Sequence of chain 2.A:
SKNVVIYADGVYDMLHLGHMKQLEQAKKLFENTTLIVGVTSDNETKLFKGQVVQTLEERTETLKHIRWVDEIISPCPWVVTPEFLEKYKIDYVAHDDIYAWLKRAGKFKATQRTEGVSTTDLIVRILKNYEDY

A protein and the small-molecule ligand that binds it are described below.
Small molecule (SMILES): CC[C@@H](N)C(N)=O

Binding-site contacts:
Ligand atom N06 contacts residue LYS64 of chain 2.A at 3.0 Å (salt-bridge).
Ligand atom N06 contacts residue ASN69 of chain 2.A at 4.4 Å.
Ligand atom N06 contacts residue THR70 of chain 2.A at 3.5 Å (h-bond).
Ligand atom C04 contacts residue LYS65 of chain 2.A at 4.3 Å.
Ligand atom C01 contacts residue LYS65 of chain 2.A at 4.4 Å.
Ligand atom N06 contacts residue PHE67 of chain 2.A at 3.1 Å (h-bond).
Ligand atom O05 contacts residue PHE67 of chain 2.A at 3.2 Å (h-bond).
Ligand atom N06 contacts residue LYS65 of chain 2.A at 4.2 Å.
Ligand atom C01 contacts residue LYS64 of chain 2.A at 4.0 Å.
Ligand atom C03 contacts residue GLU68 of chain 2.A at 3.3 Å.
Ligand atom C04 contacts residue GLU68 of chain 2.A at 3.2 Å.
Ligand atom C01 contacts residue TRP105 of chain 2.A at 4.3 Å (hydrophobic).
Ligand atom O05 contacts residue LYS65 of chain 2.A at 3.8 Å.
Ligand atom C04 contacts residue LYS64 of chain 2.A at 4.0 Å.
Ligand atom N07 contacts residue GLU68 of chain 2.A at 3.0 Å (salt-bridge).
Ligand atom O05 contacts residue LYS64 of chain 2.A at 4.2 Å.
Ligand atom C04 contacts residue PHE67 of chain 2.A at 3.5 Å (hydrophobic).
Ligand atom N06 contacts residue GLU68 of chain 2.A at 3.4 Å (salt-bridge).
Ligand atom O05 contacts residue GLU68 of chain 2.A at 3.6 Å.